Binding-site contacts:
Ligand atom O6 contacts residue PHE188 of chain 1.B at 3.5 Å.
Ligand atom O5 contacts residue ASN143 of chain 1.B at 2.4 Å (h-bond).
Ligand atom C8 contacts residue ASN143 of chain 1.B at 4.4 Å.
Ligand atom C1 contacts residue ASN143 of chain 1.B at 1.4 Å.
Ligand atom C4 contacts residue ASN143 of chain 1.B at 4.3 Å.
Ligand atom C2 contacts residue ASN143 of chain 1.B at 2.5 Å.
Ligand atom C1 contacts residue TYR208 of chain 1.B at 4.0 Å (hydrophobic).
Ligand atom O5 contacts residue TYR208 of chain 1.B at 4.0 Å.
Ligand atom C6 contacts residue TYR208 of chain 1.B at 4.1 Å (hydrophobic).
Ligand atom C7 contacts residue ASN143 of chain 1.B at 3.3 Å.
Ligand atom O7 contacts residue ASN143 of chain 1.B at 3.4 Å (h-bond).
Ligand atom C3 contacts residue ASN143 of chain 1.B at 3.8 Å.
Ligand atom C8 contacts residue ILE210 of chain 1.B at 3.8 Å (hydrophobic).
Ligand atom N2 contacts residue ASN143 of chain 1.B at 2.9 Å (h-bond).
Ligand atom C5 contacts residue TYR208 of chain 1.B at 3.8 Å (hydrophobic).
Ligand atom C5 contacts residue ASN143 of chain 1.B at 3.7 Å.
Ligand atom O4 contacts residue GLN190 of chain 1.B at 4.5 Å.

Sequence of chain 1.B:
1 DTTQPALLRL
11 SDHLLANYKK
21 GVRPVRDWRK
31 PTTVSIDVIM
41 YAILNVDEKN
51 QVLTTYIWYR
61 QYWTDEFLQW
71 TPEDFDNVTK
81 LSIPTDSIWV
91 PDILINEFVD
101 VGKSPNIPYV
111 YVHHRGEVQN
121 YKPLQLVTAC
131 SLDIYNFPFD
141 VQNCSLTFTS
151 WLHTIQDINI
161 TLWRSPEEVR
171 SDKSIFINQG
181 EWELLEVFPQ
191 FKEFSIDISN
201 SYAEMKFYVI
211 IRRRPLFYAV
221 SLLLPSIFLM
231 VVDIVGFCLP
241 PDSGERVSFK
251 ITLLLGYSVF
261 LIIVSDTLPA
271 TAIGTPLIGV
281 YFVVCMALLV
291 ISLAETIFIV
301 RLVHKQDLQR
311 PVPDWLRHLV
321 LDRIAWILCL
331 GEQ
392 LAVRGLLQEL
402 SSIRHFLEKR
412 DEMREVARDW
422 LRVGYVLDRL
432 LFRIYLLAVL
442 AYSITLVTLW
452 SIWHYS

This small molecule binds to this protein.
Small molecule (SMILES): CC(=O)N[C@H]1[C@H](O[C@H]2[C@H](O)[C@@H](NC(C)=O)CO[C@@H]2CO)O[C@H](CO)[C@@H](O)[C@@H]1O